Sequence of chain 1.C:
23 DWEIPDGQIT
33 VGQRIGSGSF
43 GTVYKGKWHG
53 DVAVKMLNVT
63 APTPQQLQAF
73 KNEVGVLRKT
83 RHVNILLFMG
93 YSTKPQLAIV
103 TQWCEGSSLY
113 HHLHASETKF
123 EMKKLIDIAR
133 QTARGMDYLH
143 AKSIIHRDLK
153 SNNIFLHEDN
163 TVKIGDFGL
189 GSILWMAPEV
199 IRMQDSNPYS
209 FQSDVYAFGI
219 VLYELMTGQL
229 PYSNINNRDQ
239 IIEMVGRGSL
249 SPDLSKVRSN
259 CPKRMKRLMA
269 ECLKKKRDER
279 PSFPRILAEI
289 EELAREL

A protein and the small-molecule ligand that binds it are described below.
Small molecule (SMILES): Cc1ccc(C(=O)Nc2ccc(CNCCN3CCOCC3)c(C(F)(F)F)c2)cc1C#Cc1cnc2cccnn12

Binding-site contacts:
Ligand atom C11 contacts residue LYS57 of chain 1.C at 3.5 Å.
Ligand atom C10 contacts residue THR103 of chain 1.C at 3.7 Å.
Ligand atom F1 contacts residue HIS148 of chain 1.C at 3.1 Å.
Ligand atom C11 contacts residue THR103 of chain 1.C at 3.7 Å.
Ligand atom C27 contacts residue ARG149 of chain 1.C at 3.7 Å.
Ligand atom C22 contacts residue ASP168 of chain 1.C at 3.8 Å.
Ligand atom C6 contacts residue CYS106 of chain 1.C at 3.7 Å (hydrophobic).
Ligand atom C6 contacts residue ALA55 of chain 1.C at 3.3 Å (hydrophobic).
Ligand atom N3 contacts residue TRP105 of chain 1.C at 3.5 Å.
Ligand atom C16 contacts residue ASP168 of chain 1.C at 3.7 Å.
Ligand atom C9 contacts residue LEU88 of chain 1.C at 3.6 Å (hydrophobic).
Ligand atom C25 contacts residue ILE147 of chain 1.C at 3.1 Å (hydrophobic).
Ligand atom C1 contacts residue CYS106 of chain 1.C at 3.8 Å (hydrophobic).
Ligand atom C15 contacts residue LYS57 of chain 1.C at 3.6 Å.
Ligand atom C18 contacts residue ASP168 of chain 1.C at 3.6 Å.
Ligand atom C14 contacts residue LYS57 of chain 1.C at 3.7 Å.
Ligand atom C4 contacts residue TRP105 of chain 1.C at 3.6 Å (hydrophobic).
Ligand atom O2 contacts residue ASN74 of chain 1.C at 3.6 Å.
Ligand atom C8 contacts residue THR103 of chain 1.C at 3.4 Å.
Ligand atom C9 contacts residue THR103 of chain 1.C at 3.7 Å.
Ligand atom N5 contacts residue HIS148 of chain 1.C at 2.9 Å (h-bond).
Ligand atom C23 contacts residue GLU75 of chain 1.C at 3.8 Å.
Ligand atom C7 contacts residue THR103 of chain 1.C at 3.6 Å.
Ligand atom C18 contacts residue LEU79 of chain 1.C at 3.7 Å (hydrophobic).
Ligand atom C12 contacts residue LEU88 of chain 1.C at 3.1 Å (hydrophobic).
Ligand atom C14 contacts residue GLU75 of chain 1.C at 3.2 Å.
Ligand atom N3 contacts residue CYS106 of chain 1.C at 2.9 Å (h-bond).
Ligand atom C7 contacts residue ALA55 of chain 1.C at 3.6 Å (hydrophobic).
Ligand atom O1 contacts residue ASP168 of chain 1.C at 3.0 Å (salt-bridge).
Ligand atom C17 contacts residue ASP168 of chain 1.C at 3.7 Å.
Ligand atom N1 contacts residue PHE169 of chain 1.C at 3.7 Å.
Ligand atom O1 contacts residue GLY167 of chain 1.C at 3.4 Å.
Ligand atom C5 contacts residue ALA55 of chain 1.C at 3.4 Å (hydrophobic).
Ligand atom C25 contacts residue HIS148 of chain 1.C at 3.1 Å.
Ligand atom C1 contacts residue TRP105 of chain 1.C at 3.5 Å (hydrophobic).
Ligand atom C8 contacts residue LEU88 of chain 1.C at 3.6 Å (hydrophobic).
Ligand atom C6 contacts residue GLN104 of chain 1.C at 3.2 Å.
Ligand atom O1 contacts residue LEU88 of chain 1.C at 3.7 Å.
Ligand atom C23 contacts residue ASP168 of chain 1.C at 3.5 Å.
Ligand atom N4 contacts residue GLU75 of chain 1.C at 3.4 Å (salt-bridge).